Sequence of chain 1.C:
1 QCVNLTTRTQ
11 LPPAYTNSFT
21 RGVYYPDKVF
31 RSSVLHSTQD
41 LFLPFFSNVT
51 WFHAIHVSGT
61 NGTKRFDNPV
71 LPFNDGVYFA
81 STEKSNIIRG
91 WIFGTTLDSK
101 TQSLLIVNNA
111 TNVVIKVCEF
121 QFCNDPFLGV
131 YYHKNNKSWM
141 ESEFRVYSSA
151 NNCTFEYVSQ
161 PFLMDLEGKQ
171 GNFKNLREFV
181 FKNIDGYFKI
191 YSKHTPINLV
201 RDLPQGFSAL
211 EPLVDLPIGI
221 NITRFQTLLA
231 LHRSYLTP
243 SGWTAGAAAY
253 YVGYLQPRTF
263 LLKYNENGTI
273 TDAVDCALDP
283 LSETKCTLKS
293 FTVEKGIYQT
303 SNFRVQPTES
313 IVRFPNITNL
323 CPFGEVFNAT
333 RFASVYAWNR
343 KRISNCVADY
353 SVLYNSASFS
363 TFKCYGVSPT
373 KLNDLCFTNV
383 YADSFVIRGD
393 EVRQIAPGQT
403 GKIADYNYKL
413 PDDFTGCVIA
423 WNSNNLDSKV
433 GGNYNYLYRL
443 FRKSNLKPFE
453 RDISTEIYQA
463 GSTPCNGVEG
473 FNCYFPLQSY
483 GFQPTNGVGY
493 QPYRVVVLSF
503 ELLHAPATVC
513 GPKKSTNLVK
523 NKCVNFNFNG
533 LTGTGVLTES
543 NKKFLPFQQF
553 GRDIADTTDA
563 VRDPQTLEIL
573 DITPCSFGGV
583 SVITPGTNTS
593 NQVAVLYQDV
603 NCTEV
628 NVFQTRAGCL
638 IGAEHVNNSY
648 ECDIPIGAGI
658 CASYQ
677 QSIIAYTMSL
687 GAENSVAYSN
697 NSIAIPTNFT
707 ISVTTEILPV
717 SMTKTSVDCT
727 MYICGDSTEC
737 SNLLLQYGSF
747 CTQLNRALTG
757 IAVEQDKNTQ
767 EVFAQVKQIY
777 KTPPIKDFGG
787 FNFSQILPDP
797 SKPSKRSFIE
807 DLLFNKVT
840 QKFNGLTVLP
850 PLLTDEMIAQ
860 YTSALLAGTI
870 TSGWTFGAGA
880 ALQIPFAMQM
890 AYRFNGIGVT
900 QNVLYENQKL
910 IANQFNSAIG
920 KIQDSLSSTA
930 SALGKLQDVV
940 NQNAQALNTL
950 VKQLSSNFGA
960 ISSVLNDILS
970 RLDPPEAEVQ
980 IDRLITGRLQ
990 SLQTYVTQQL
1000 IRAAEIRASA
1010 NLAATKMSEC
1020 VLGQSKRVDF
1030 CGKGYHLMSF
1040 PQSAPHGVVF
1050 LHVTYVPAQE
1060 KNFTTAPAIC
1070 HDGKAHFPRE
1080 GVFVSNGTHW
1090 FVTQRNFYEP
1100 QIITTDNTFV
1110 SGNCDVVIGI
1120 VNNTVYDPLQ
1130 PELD

The protein below binds the small molecule below.
Small molecule (SMILES): CC(=O)N[C@H]1[C@H](O[C@H]2[C@H](O)[C@@H](NC(C)=O)CO[C@@H]2CO)O[C@H](CO)[C@@H](O)[C@@H]1O

Binding-site contacts:
Ligand atom C5 contacts residue ASN318 of chain 1.C at 3.8 Å.
Ligand atom O7 contacts residue ASN318 of chain 1.C at 3.9 Å.
Ligand atom C1 contacts residue ASN318 of chain 1.C at 1.4 Å.
Ligand atom O5 contacts residue ASN318 of chain 1.C at 2.5 Å (h-bond).
Ligand atom O4 contacts residue ASN318 of chain 1.C at 4.4 Å.
Ligand atom C3 contacts residue ASN318 of chain 1.C at 3.8 Å.
Ligand atom C2 contacts residue GLN567 of chain 1.C at 4.2 Å.
Ligand atom O3 contacts residue GLN567 of chain 1.C at 2.2 Å (h-bond).
Ligand atom O6 contacts residue GLN567 of chain 1.C at 3.5 Å (h-bond).
Ligand atom O3 contacts residue THR568 of chain 1.C at 4.2 Å.
Ligand atom C6 contacts residue GLN567 of chain 1.C at 3.9 Å.
Ligand atom C4 contacts residue GLN567 of chain 1.C at 4.3 Å.
Ligand atom C4 contacts residue ASN318 of chain 1.C at 4.2 Å.
Ligand atom C2 contacts residue ASN318 of chain 1.C at 2.5 Å.
Ligand atom C3 contacts residue GLN567 of chain 1.C at 3.6 Å.
Ligand atom O7 contacts residue GLN567 of chain 1.C at 4.5 Å.
Ligand atom N2 contacts residue ASN318 of chain 1.C at 2.9 Å (h-bond).
Ligand atom C7 contacts residue ASN318 of chain 1.C at 4.1 Å.